The small molecule below binds the protein below.
Small molecule (SMILES): COc1nc(C(=O)[C@H]2C[C@@H]2C(=O)O)ncc1N(CC1CC1)c1cccc2ccccc12

Sequence of chain 1.L:
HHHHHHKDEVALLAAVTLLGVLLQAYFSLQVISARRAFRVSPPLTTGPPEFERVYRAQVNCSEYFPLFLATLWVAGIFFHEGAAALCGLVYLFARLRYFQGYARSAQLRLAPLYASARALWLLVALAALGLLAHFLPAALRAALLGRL

Sequence of chain 1.J:
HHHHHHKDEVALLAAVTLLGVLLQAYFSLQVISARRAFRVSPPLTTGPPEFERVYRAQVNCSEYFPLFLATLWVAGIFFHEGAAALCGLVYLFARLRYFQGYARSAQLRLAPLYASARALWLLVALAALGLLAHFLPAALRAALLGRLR

Binding-site contacts:
Ligand atom C18 contacts residue ASN62 of chain 1.J at 3.8 Å.
Ligand atom C9 contacts residue TRP123 of chain 1.J at 3.4 Å (hydrophobic).
Ligand atom O22 contacts residue ARG111 of chain 1.J at 2.8 Å (salt-bridge).
Ligand atom C1 contacts residue ALA27 of chain 1.L at 3.3 Å (hydrophobic).
Ligand atom C31 contacts residue ALA27 of chain 1.L at 3.8 Å (hydrophobic).
Ligand atom C16 contacts residue LEU115 of chain 1.J at 3.5 Å (hydrophobic).
Ligand atom C6 contacts residue TYR66 of chain 1.J at 3.6 Å (hydrophobic).
Ligand atom C2 contacts residue LEU69 of chain 1.J at 3.7 Å (hydrophobic).
Ligand atom C2 contacts residue ALA27 of chain 1.L at 3.5 Å (hydrophobic).
Ligand atom C13 contacts residue TYR66 of chain 1.J at 3.6 Å (hydrophobic).
Ligand atom C4 contacts residue LEU122 of chain 1.J at 3.6 Å (hydrophobic).
Ligand atom C16 contacts residue ARG97 of chain 1.J at 3.8 Å.
Ligand atom C8 contacts residue ALA119 of chain 1.J at 3.6 Å (hydrophobic).
Ligand atom C16 contacts residue TYR66 of chain 1.J at 3.6 Å (hydrophobic).
Ligand atom O21 contacts residue LEU115 of chain 1.J at 3.8 Å.
Ligand atom N24 contacts residue TYR66 of chain 1.J at 3.5 Å.
Ligand atom C15 contacts residue TYR66 of chain 1.J at 3.5 Å (hydrophobic).
Ligand atom C10 contacts residue LEU122 of chain 1.J at 3.5 Å (hydrophobic).
Ligand atom C19 contacts residue ASN62 of chain 1.J at 3.5 Å.
Ligand atom C2 contacts residue VAL23 of chain 1.L at 3.6 Å (hydrophobic).
Ligand atom O23 contacts residue LEU115 of chain 1.J at 3.6 Å.
Ligand atom O22 contacts residue ASN62 of chain 1.J at 3.8 Å.
Ligand atom C9 contacts residue ALA119 of chain 1.J at 3.5 Å (hydrophobic).
Ligand atom C8 contacts residue TRP123 of chain 1.J at 3.4 Å (hydrophobic).
Ligand atom C31 contacts residue LEU31 of chain 1.L at 3.8 Å (hydrophobic).
Ligand atom O21 contacts residue ARG111 of chain 1.J at 3.0 Å (salt-bridge).
Ligand atom N24 contacts residue ARG97 of chain 1.J at 3.3 Å (salt-bridge).
Ligand atom C27 contacts residue ARG97 of chain 1.J at 3.2 Å.
Ligand atom C25 contacts residue TYR66 of chain 1.J at 3.5 Å (hydrophobic).
Ligand atom C19 contacts residue TYR100 of chain 1.J at 3.4 Å (hydrophobic).
Ligand atom C3 contacts residue ALA27 of chain 1.L at 3.8 Å (hydrophobic).
Ligand atom O23 contacts residue ARG97 of chain 1.J at 2.8 Å (salt-bridge).
Ligand atom C1 contacts residue TYR66 of chain 1.J at 3.7 Å (hydrophobic).
Ligand atom C15 contacts residue LEU115 of chain 1.J at 3.8 Å (hydrophobic).
Ligand atom C20 contacts residue ARG111 of chain 1.J at 3.7 Å.
Ligand atom C20 contacts residue TYR100 of chain 1.J at 3.5 Å (hydrophobic).
Ligand atom O22 contacts residue TYR100 of chain 1.J at 2.6 Å (h-bond).
Ligand atom C27 contacts residue LEU122 of chain 1.J at 3.8 Å (hydrophobic).
Ligand atom N14 contacts residue TYR66 of chain 1.J at 3.3 Å (h-bond).
Ligand atom O23 contacts residue TYR66 of chain 1.J at 3.5 Å.